This protein binds this small molecule.
Small molecule (SMILES): Cc1cn([C@H]2C[C@H](O)[C@@H](CO[P](=O)(O)O[P](=O)(O)O[C@H]3O[C@H](C)[C@H](O)[C@H](N)[C@H]3O)O2)c(=O)[nH]c1=O

Sequence of chain 1.A:
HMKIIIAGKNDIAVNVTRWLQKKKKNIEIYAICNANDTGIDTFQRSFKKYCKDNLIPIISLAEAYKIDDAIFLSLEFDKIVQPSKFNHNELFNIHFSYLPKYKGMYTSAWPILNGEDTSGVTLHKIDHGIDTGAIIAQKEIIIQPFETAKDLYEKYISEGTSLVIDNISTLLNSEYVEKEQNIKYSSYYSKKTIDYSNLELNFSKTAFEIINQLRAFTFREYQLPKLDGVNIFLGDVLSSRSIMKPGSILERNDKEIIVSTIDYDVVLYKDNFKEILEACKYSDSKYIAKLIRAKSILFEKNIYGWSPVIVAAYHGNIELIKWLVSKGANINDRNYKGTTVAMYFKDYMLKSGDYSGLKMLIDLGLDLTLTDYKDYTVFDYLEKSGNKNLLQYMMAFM

Binding-site contacts:
Ligand atom C2 contacts residue GLN229 of chain 1.A at 3.5 Å.
Ligand atom O3' contacts residue SER114 of chain 1.A at 3.0 Å (h-bond).
Ligand atom O4 contacts residue TYR228 of chain 1.A at 3.6 Å.
Ligand atom O1B contacts residue MET111 of chain 1.A at 3.7 Å.
Ligand atom C1Q contacts residue MET111 of chain 1.A at 3.7 Å (hydrophobic).
Ligand atom N3Q contacts residue FON1 of chain 1.D at 2.7 Å (h-bond).
Ligand atom O1B contacts residue TYR112 of chain 1.A at 2.8 Å (h-bond).
Ligand atom O4 contacts residue TYR202 of chain 1.A at 3.3 Å.
Ligand atom N3 contacts residue GLN229 of chain 1.A at 2.7 Å (h-bond).
Ligand atom C2Q contacts residue MET111 of chain 1.A at 3.9 Å (hydrophobic).
Ligand atom O4 contacts residue GLN229 of chain 1.A at 3.5 Å (h-bond).
Ligand atom O1A contacts residue LYS15 of chain 1.A at 2.9 Å (salt-bridge).
Ligand atom C4 contacts residue TYR228 of chain 1.A at 3.4 Å (hydrophobic).
Ligand atom O4Q contacts residue FON1 of chain 1.D at 3.5 Å (h-bond).
Ligand atom C4 contacts residue TYR202 of chain 1.A at 3.5 Å (hydrophobic).
Ligand atom N3 contacts residue TYR228 of chain 1.A at 3.2 Å.
Ligand atom O4' contacts residue TYR228 of chain 1.A at 3.6 Å.
Ligand atom C2 contacts residue TYR202 of chain 1.A at 3.5 Å (hydrophobic).
Ligand atom O2Q contacts residue GLY110 of chain 1.A at 3.0 Å (h-bond).
Ligand atom C4 contacts residue GLN229 of chain 1.A at 3.5 Å.
Ligand atom N3 contacts residue TYR202 of chain 1.A at 3.3 Å.
Ligand atom C4Q contacts residue GLU82 of chain 1.A at 3.7 Å.
Ligand atom C2 contacts residue TYR228 of chain 1.A at 3.5 Å (hydrophobic).
Ligand atom C6Q contacts residue GLU82 of chain 1.A at 3.8 Å.
Ligand atom C3Q contacts residue GLU82 of chain 1.A at 3.4 Å.
Ligand atom O2 contacts residue PHE225 of chain 1.A at 3.6 Å.
Ligand atom C2' contacts residue TYR202 of chain 1.A at 3.5 Å (hydrophobic).
Ligand atom N1 contacts residue TYR228 of chain 1.A at 3.8 Å.
Ligand atom C5' contacts residue TYR159 of chain 1.A at 3.7 Å (hydrophobic).
Ligand atom C5 contacts residue TYR228 of chain 1.A at 3.7 Å (hydrophobic).
Ligand atom O2 contacts residue GLN229 of chain 1.A at 2.9 Å (h-bond).
Ligand atom O2 contacts residue TYR228 of chain 1.A at 3.7 Å.
Ligand atom O5Q contacts residue MET111 of chain 1.A at 3.9 Å.
Ligand atom C1' contacts residue PHE225 of chain 1.A at 3.7 Å (hydrophobic).
Ligand atom O4' contacts residue PHE225 of chain 1.A at 3.6 Å.
Ligand atom O2 contacts residue TYR202 of chain 1.A at 3.6 Å.
Ligand atom O4Q contacts residue PHE83 of chain 1.A at 2.6 Å (h-bond).
Ligand atom N3Q contacts residue GLU82 of chain 1.A at 3.6 Å.
Ligand atom PB contacts residue TYR112 of chain 1.A at 3.9 Å.
Ligand atom C4Q contacts residue PHE83 of chain 1.A at 3.6 Å (hydrophobic).